A small-molecule ligand and the protein it binds are described below.
Small molecule (SMILES): O=P(O)(O)OC1[C@H](O)[C@H](OP(=O)(O)O)C(OP(=O)(O)O)[C@H](OP(=O)(O)O)[C@H]1O

Sequence of chain 1.B:
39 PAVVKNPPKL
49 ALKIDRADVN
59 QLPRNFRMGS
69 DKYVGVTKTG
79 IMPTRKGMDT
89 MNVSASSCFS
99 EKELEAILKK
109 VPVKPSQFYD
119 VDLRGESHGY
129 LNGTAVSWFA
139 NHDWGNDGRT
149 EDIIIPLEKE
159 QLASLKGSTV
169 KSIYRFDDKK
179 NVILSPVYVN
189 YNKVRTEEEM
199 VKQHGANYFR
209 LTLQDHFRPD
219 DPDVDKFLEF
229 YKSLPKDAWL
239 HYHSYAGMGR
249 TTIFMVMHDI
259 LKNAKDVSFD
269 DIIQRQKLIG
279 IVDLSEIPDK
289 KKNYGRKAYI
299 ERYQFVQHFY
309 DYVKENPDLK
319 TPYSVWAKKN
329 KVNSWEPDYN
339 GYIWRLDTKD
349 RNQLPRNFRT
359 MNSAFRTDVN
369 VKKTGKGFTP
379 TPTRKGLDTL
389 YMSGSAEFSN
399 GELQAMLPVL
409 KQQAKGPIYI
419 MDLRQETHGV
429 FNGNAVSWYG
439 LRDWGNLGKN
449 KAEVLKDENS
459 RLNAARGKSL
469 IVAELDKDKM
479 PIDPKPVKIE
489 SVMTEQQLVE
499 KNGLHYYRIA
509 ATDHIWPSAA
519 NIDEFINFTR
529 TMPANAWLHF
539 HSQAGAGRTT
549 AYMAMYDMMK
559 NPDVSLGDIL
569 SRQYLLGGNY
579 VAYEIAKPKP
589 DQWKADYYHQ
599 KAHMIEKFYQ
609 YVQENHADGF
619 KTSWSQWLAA

Binding-site contacts:
Ligand atom C6 contacts residue LYS288 of chain 1.B at 3.9 Å.
Ligand atom OPH contacts residue HIS214 of chain 1.B at 4.5 Å.
Ligand atom O8P contacts residue TYR292 of chain 1.A at 4.1 Å.
Ligand atom C5 contacts residue LYS289 of chain 1.B at 4.2 Å.
Ligand atom C2 contacts residue LYS288 of chain 1.B at 4.3 Å.
Ligand atom O5 contacts residue TYR297 of chain 1.B at 4.0 Å.
Ligand atom C4 contacts residue LYS289 of chain 1.B at 4.2 Å.
Ligand atom OPF contacts residue TYR297 of chain 1.B at 3.8 Å.
Ligand atom O8P contacts residue LYS289 of chain 1.B at 3.7 Å.
Ligand atom P5 contacts residue LYS289 of chain 1.B at 3.6 Å.
Ligand atom O2 contacts residue LYS288 of chain 1.B at 3.4 Å.
Ligand atom O1 contacts residue LYS288 of chain 1.B at 3.0 Å (salt-bridge).
Ligand atom O2P contacts residue LYS288 of chain 1.B at 3.4 Å (salt-bridge).
Ligand atom O4 contacts residue LYS289 of chain 1.B at 4.0 Å.
Ligand atom O3P contacts residue LYS288 of chain 1.B at 3.9 Å.
Ligand atom OPG contacts residue LYS289 of chain 1.B at 4.2 Å.
Ligand atom O5 contacts residue LYS289 of chain 1.B at 3.1 Å (salt-bridge).
Ligand atom OPH contacts residue LYS289 of chain 1.B at 3.0 Å (salt-bridge).
Ligand atom OPG contacts residue HIS214 of chain 1.B at 3.8 Å.
Ligand atom C1 contacts residue LYS288 of chain 1.B at 4.1 Å.
Ligand atom P4 contacts residue LYS289 of chain 1.B at 3.8 Å.
Ligand atom O7P contacts residue LYS289 of chain 1.B at 3.2 Å (salt-bridge).
Ligand atom OPH contacts residue TYR297 of chain 1.B at 2.7 Å (h-bond).
Ligand atom P5 contacts residue TYR297 of chain 1.B at 3.7 Å.
Ligand atom P1 contacts residue LYS288 of chain 1.B at 3.7 Å.
Ligand atom O6 contacts residue LYS288 of chain 1.B at 3.8 Å.

Sequence of chain 1.A:
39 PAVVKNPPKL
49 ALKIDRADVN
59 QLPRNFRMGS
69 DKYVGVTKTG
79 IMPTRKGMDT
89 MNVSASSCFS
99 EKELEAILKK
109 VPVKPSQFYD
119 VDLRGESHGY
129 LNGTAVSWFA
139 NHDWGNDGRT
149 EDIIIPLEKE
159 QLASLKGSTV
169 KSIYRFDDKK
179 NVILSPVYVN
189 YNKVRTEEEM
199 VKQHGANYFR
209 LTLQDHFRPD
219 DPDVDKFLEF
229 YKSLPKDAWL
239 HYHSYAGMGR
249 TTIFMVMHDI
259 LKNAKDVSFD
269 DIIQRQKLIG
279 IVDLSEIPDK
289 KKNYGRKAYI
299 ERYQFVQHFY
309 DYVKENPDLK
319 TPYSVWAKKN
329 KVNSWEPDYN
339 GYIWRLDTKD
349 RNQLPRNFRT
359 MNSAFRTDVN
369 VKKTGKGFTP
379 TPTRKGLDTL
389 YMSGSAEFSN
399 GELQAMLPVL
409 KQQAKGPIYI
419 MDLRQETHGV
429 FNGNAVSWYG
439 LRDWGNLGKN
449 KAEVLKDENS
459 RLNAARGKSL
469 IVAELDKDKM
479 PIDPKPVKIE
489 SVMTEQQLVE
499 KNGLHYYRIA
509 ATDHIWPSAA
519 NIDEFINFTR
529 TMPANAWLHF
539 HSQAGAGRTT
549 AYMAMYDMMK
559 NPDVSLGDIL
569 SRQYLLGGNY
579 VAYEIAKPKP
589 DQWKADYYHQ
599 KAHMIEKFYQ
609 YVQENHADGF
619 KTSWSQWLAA